The protein below binds the small molecule below.
Small molecule (SMILES): O=C(O)c1ccc2c(c1)nc(Nc1cccc(Cl)c1)c1ccncc12

Binding-site contacts:
Ligand atom C3 contacts residue VAL81 of chain 1.A at 3.6 Å (hydrophobic).
Ligand atom C8 contacts residue VAL81 of chain 1.A at 3.8 Å (hydrophobic).
Ligand atom C1 contacts residue ILE189 of chain 1.A at 3.8 Å (hydrophobic).
Ligand atom C18 contacts residue EDO1 of chain 1.L at 3.4 Å.
Ligand atom C2 contacts residue VAL81 of chain 1.A at 3.7 Å (hydrophobic).
Ligand atom C19 contacts residue GLY61 of chain 1.A at 3.7 Å.
Ligand atom O24 contacts residue ASP190 of chain 1.A at 3.5 Å.
Ligand atom O25 contacts residue PHE128 of chain 1.A at 3.5 Å.
Ligand atom C13 contacts residue GLU129 of chain 1.A at 3.5 Å.
Ligand atom C14 contacts residue MET178 of chain 1.A at 3.5 Å (hydrophobic).
Ligand atom C7 contacts residue MET178 of chain 1.A at 3.7 Å (hydrophobic).
Ligand atom O25 contacts residue ASP190 of chain 1.A at 2.8 Å (salt-bridge).
Ligand atom C14 contacts residue LEU60 of chain 1.A at 3.6 Å (hydrophobic).
Ligand atom O24 contacts residue LYS83 of chain 1.A at 2.8 Å (salt-bridge).
Ligand atom CL22 contacts residue ARG62 of chain 1.A at 3.6 Å.
Ligand atom C6 contacts residue EDO1 of chain 1.L at 3.6 Å.
Ligand atom N12 contacts residue MET178 of chain 1.A at 3.6 Å.
Ligand atom C6 contacts residue ILE189 of chain 1.A at 3.6 Å (hydrophobic).
Ligand atom N15 contacts residue LEU60 of chain 1.A at 3.7 Å.
Ligand atom CL22 contacts residue GLY61 of chain 1.A at 3.4 Å.
Ligand atom N9 contacts residue EDO1 of chain 1.L at 3.3 Å (h-bond).
Ligand atom C17 contacts residue EDO1 of chain 1.L at 3.1 Å.
Ligand atom C20 contacts residue LEU60 of chain 1.A at 3.5 Å (hydrophobic).
Ligand atom N12 contacts residue TYR130 of chain 1.A at 3.6 Å.
Ligand atom C13 contacts residue MET178 of chain 1.A at 3.7 Å (hydrophobic).
Ligand atom C8 contacts residue MET178 of chain 1.A at 3.5 Å (hydrophobic).
Ligand atom C11 contacts residue MET178 of chain 1.A at 3.4 Å (hydrophobic).
Ligand atom C23 contacts residue ASP190 of chain 1.A at 3.4 Å.
Ligand atom C4 contacts residue PHE128 of chain 1.A at 3.7 Å (hydrophobic).
Ligand atom CL22 contacts residue VAL68 of chain 1.A at 3.7 Å.
Ligand atom C13 contacts residue VAL81 of chain 1.A at 3.7 Å (hydrophobic).
Ligand atom N12 contacts residue VAL81 of chain 1.A at 3.6 Å.
Ligand atom C23 contacts residue LYS83 of chain 1.A at 3.7 Å.
Ligand atom C20 contacts residue HIS175 of chain 1.A at 3.7 Å.
Ligand atom C11 contacts residue ILE131 of chain 1.A at 3.1 Å (hydrophobic).
Ligand atom C13 contacts residue ILE131 of chain 1.A at 3.8 Å (hydrophobic).
Ligand atom C19 contacts residue LEU60 of chain 1.A at 3.5 Å (hydrophobic).
Ligand atom C11 contacts residue VAL81 of chain 1.A at 3.7 Å (hydrophobic).
Ligand atom CL22 contacts residue EDO1 of chain 1.L at 3.7 Å.
Ligand atom N12 contacts residue ILE131 of chain 1.A at 2.9 Å (h-bond).

Sequence of chain 1.A:
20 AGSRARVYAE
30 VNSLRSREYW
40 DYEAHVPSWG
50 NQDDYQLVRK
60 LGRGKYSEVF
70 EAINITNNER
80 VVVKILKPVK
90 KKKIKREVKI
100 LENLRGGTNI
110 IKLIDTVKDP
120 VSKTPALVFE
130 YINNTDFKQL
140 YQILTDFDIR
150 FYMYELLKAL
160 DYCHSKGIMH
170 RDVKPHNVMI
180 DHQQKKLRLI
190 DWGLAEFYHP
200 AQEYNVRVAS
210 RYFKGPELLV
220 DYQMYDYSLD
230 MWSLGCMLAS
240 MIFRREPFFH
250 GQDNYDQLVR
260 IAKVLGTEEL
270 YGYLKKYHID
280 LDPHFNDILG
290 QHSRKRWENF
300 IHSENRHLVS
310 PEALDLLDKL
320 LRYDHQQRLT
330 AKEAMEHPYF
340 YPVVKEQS